Sequence of chain 1.K:
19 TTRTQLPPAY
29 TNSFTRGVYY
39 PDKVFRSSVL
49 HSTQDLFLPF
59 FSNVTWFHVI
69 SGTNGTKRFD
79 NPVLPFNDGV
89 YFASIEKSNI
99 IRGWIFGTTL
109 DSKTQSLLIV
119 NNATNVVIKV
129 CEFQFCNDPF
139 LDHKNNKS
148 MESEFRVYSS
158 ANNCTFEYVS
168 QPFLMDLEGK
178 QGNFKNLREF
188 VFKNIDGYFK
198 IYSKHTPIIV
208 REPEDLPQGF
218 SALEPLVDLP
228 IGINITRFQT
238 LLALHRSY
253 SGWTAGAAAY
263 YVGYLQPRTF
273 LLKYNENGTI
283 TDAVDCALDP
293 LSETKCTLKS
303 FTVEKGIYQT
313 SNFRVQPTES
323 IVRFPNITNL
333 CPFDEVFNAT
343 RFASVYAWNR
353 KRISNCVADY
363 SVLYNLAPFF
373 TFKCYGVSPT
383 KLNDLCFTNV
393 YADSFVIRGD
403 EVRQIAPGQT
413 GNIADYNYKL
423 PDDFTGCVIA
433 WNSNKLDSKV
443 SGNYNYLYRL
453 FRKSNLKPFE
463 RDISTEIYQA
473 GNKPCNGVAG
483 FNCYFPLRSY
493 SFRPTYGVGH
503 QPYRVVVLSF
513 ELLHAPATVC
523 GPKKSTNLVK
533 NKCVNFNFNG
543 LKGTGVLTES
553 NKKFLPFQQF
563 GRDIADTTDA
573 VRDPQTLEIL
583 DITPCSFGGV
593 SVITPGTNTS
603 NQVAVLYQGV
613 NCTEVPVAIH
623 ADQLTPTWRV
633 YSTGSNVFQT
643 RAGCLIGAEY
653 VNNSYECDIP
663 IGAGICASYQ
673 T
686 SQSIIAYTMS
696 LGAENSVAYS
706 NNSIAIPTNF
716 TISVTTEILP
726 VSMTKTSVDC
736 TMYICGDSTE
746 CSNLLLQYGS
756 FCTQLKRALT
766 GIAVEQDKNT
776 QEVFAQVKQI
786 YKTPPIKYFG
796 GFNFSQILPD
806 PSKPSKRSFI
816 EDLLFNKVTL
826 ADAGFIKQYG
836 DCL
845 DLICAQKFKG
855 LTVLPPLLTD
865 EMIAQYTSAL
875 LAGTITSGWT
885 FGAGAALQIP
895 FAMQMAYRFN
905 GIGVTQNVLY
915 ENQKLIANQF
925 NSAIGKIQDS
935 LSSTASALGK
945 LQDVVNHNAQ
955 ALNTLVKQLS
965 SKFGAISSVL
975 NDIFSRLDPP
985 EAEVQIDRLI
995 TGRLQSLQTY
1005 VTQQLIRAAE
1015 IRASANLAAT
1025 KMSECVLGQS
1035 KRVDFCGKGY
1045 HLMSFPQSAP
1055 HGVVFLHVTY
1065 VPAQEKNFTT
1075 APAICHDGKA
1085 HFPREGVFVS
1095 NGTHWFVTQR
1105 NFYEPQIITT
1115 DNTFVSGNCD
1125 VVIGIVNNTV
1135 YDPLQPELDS

Binding-site contacts:
Ligand atom N2 contacts residue ASN1095 of chain 1.K at 2.8 Å (h-bond).
Ligand atom C5 contacts residue PHE1100 of chain 1.K at 4.4 Å (hydrophobic).
Ligand atom O7 contacts residue THR1097 of chain 1.K at 3.0 Å (h-bond).
Ligand atom C8 contacts residue ASN1095 of chain 1.K at 3.6 Å.
Ligand atom C5 contacts residue HIS1098 of chain 1.K at 4.0 Å.
Ligand atom C2 contacts residue ASN1095 of chain 1.K at 2.4 Å.
Ligand atom O7 contacts residue ASN1095 of chain 1.K at 2.8 Å (h-bond).
Ligand atom C5 contacts residue ASN1095 of chain 1.K at 3.7 Å.
Ligand atom O5 contacts residue HIS1098 of chain 1.K at 4.4 Å.
Ligand atom C3 contacts residue ASN1095 of chain 1.K at 3.8 Å.
Ligand atom O5 contacts residue ASN1095 of chain 1.K at 2.4 Å (h-bond).
Ligand atom C6 contacts residue PHE1100 of chain 1.K at 3.6 Å (hydrophobic).
Ligand atom C4 contacts residue ASN1095 of chain 1.K at 4.2 Å.
Ligand atom C6 contacts residue HIS1098 of chain 1.K at 3.9 Å.
Ligand atom C7 contacts residue THR1097 of chain 1.K at 4.2 Å.
Ligand atom C1 contacts residue ASN1095 of chain 1.K at 1.4 Å.
Ligand atom O5 contacts residue PHE1100 of chain 1.K at 4.1 Å.
Ligand atom O4 contacts residue HIS1098 of chain 1.K at 3.8 Å.
Ligand atom C7 contacts residue ASN1095 of chain 1.K at 3.1 Å.

The small molecule below binds the protein below.
Small molecule (SMILES): CC(=O)N[C@H]1[C@H](O[C@H]2[C@H](O)[C@@H](NC(C)=O)CO[C@@H]2CO)O[C@H](CO)[C@@H](O)[C@@H]1O